Binding-site contacts:
Ligand atom O7 contacts residue ASN116 of chain 1.A at 3.1 Å (h-bond).
Ligand atom O5 contacts residue ASN116 of chain 1.A at 2.4 Å (h-bond).
Ligand atom C8 contacts residue ASN104 of chain 1.A at 3.9 Å.
Ligand atom C3 contacts residue ASN116 of chain 1.A at 3.9 Å.
Ligand atom C7 contacts residue LEU135 of chain 1.A at 4.4 Å (hydrophobic).
Ligand atom C8 contacts residue ASN116 of chain 1.A at 4.4 Å.
Ligand atom N2 contacts residue ASN116 of chain 1.A at 2.9 Å (h-bond).
Ligand atom C8 contacts residue TYR133 of chain 1.A at 3.6 Å (hydrophobic).
Ligand atom C8 contacts residue ASP288 of chain 1.A at 3.7 Å.
Ligand atom C8 contacts residue LEU135 of chain 1.A at 4.0 Å (hydrophobic).
Ligand atom C7 contacts residue ASN104 of chain 1.A at 3.7 Å.
Ligand atom O5 contacts residue TYR133 of chain 1.A at 4.2 Å.
Ligand atom C2 contacts residue ASN116 of chain 1.A at 2.5 Å.
Ligand atom C7 contacts residue ASN116 of chain 1.A at 3.2 Å.
Ligand atom C4 contacts residue ASN116 of chain 1.A at 4.3 Å.
Ligand atom C5 contacts residue ASN116 of chain 1.A at 3.8 Å.
Ligand atom C1 contacts residue ASN116 of chain 1.A at 1.5 Å.
Ligand atom N2 contacts residue ASN104 of chain 1.A at 4.5 Å.
Ligand atom O7 contacts residue ASN104 of chain 1.A at 3.2 Å (h-bond).
Ligand atom C5 contacts residue TYR133 of chain 1.A at 4.0 Å (hydrophobic).
Ligand atom C8 contacts residue VAL102 of chain 1.A at 3.9 Å (hydrophobic).
Ligand atom C6 contacts residue TYR133 of chain 1.A at 3.7 Å (hydrophobic).
Ligand atom O7 contacts residue VAL102 of chain 1.A at 4.1 Å.

Sequence of chain 1.A:
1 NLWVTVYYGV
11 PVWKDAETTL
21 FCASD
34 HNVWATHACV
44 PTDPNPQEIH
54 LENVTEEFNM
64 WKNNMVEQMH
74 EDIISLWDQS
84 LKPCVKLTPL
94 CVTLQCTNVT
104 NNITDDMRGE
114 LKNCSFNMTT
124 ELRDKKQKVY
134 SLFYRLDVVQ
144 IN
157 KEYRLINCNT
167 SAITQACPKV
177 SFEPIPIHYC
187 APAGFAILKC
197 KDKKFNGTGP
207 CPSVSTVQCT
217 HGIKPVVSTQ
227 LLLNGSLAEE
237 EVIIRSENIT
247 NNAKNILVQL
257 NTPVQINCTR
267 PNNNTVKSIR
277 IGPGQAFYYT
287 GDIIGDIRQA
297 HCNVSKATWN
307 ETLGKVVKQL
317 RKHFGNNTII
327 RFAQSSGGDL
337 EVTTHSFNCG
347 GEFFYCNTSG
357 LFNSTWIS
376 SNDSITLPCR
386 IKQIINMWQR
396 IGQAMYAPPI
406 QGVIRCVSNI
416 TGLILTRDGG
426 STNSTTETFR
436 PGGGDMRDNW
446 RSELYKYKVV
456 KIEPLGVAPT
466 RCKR

The small molecule below binds the protein below.
Small molecule (SMILES): CC(=O)N[C@H]1[C@H](O[C@H]2[C@H](O)[C@@H](NC(C)=O)CO[C@@H]2CO)O[C@H](CO)[C@@H](O[C@@H]2O[C@H](CO)[C@@H](O)[C@H](O)[C@@H]2O)[C@@H]1O